Binding-site contacts:
Ligand atom N2 contacts residue ASN267 of chain 1.B at 2.9 Å (h-bond).
Ligand atom C3 contacts residue ASN267 of chain 1.B at 3.8 Å.
Ligand atom C5 contacts residue ASN267 of chain 1.B at 3.7 Å.
Ligand atom C7 contacts residue GLY266 of chain 1.B at 4.2 Å.
Ligand atom O5 contacts residue ASN267 of chain 1.B at 2.4 Å (h-bond).
Ligand atom C2 contacts residue ASN267 of chain 1.B at 2.5 Å.
Ligand atom C7 contacts residue VAL265 of chain 1.B at 3.9 Å (hydrophobic).
Ligand atom O7 contacts residue ASN267 of chain 1.B at 2.5 Å (h-bond).
Ligand atom C8 contacts residue ASN267 of chain 1.B at 4.3 Å.
Ligand atom C1 contacts residue ASN267 of chain 1.B at 1.4 Å.
Ligand atom C8 contacts residue VAL265 of chain 1.B at 3.8 Å (hydrophobic).
Ligand atom C7 contacts residue ASN267 of chain 1.B at 3.1 Å.
Ligand atom C4 contacts residue ASN267 of chain 1.B at 4.3 Å.
Ligand atom O7 contacts residue SER290 of chain 1.B at 4.4 Å.
Ligand atom O7 contacts residue VAL265 of chain 1.B at 3.2 Å (h-bond).
Ligand atom O7 contacts residue GLY266 of chain 1.B at 3.1 Å.

A small-molecule ligand and the protein it binds are described below.
Small molecule (SMILES): CC(=O)N[C@@H]1[C@@H](O)[C@H](O)[C@@H](CO)O[C@H]1O

Sequence of chain 1.B:
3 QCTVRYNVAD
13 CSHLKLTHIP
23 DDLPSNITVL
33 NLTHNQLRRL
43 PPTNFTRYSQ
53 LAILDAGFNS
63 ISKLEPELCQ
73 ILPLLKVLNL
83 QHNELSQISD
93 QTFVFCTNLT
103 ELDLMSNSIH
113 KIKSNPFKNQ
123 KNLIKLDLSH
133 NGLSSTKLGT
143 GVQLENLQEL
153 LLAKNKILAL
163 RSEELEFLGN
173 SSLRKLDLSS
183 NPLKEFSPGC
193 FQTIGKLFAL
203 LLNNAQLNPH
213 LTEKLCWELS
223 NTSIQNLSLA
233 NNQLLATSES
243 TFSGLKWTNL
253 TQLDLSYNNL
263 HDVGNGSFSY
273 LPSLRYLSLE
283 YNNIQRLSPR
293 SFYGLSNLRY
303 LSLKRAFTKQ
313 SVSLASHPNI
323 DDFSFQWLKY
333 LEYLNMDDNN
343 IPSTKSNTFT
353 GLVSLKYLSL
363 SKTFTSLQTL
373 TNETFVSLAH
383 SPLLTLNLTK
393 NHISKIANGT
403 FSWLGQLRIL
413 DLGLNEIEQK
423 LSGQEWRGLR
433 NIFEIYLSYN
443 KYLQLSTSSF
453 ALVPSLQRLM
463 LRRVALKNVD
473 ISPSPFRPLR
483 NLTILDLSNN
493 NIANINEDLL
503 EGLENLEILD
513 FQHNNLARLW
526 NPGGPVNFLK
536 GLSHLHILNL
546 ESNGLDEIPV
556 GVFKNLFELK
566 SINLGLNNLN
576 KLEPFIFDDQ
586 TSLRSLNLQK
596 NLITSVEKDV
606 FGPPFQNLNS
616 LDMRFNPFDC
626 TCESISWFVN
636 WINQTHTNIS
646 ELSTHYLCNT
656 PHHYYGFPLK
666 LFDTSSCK